Binding-site contacts:
Ligand atom C4 contacts residue ASP125 of chain 1.E at 3.5 Å.
Ligand atom C3 contacts residue TYR78 of chain 1.E at 3.7 Å (hydrophobic).
Ligand atom C1 contacts residue GLY1 of chain 1.E at 3.5 Å.
Ligand atom O1 contacts residue TYR122 of chain 1.E at 3.1 Å.
Ligand atom O6 contacts residue ASP125 of chain 1.E at 2.7 Å (salt-bridge).
Ligand atom O6 contacts residue GLY121 of chain 1.E at 3.8 Å.
Ligand atom C5 contacts residue ASP125 of chain 1.E at 4.0 Å.
Ligand atom O1 contacts residue TYR78 of chain 1.E at 3.9 Å.
Ligand atom C1 contacts residue GLY121 of chain 1.E at 3.9 Å.
Ligand atom O7 contacts residue GLY1 of chain 1.E at 3.6 Å.
Ligand atom C6 contacts residue TYR78 of chain 1.E at 3.7 Å (hydrophobic).
Ligand atom C5 contacts residue TYR122 of chain 1.E at 3.7 Å (hydrophobic).
Ligand atom C4 contacts residue GLY1 of chain 1.E at 3.8 Å.
Ligand atom O7 contacts residue PHE47 of chain 1.E at 3.3 Å.
Ligand atom C1 contacts residue TYR122 of chain 1.E at 3.6 Å (hydrophobic).
Ligand atom O5 contacts residue GLY1 of chain 1.E at 3.7 Å.
Ligand atom C2 contacts residue GLY1 of chain 1.E at 3.6 Å.
Ligand atom O5 contacts residue TYR122 of chain 1.E at 2.7 Å (h-bond).
Ligand atom C8 contacts residue PHE47 of chain 1.E at 3.7 Å (hydrophobic).
Ligand atom O5 contacts residue TYR78 of chain 1.E at 4.1 Å.
Ligand atom O6 contacts residue VAL80 of chain 1.E at 3.8 Å.
Ligand atom C2 contacts residue GLY1 of chain 1.E at 4.0 Å.
Ligand atom O6 contacts residue TYR122 of chain 1.E at 3.1 Å (h-bond).
Ligand atom C1 contacts residue PHE47 of chain 1.E at 4.0 Å (hydrophobic).
Ligand atom C6 contacts residue TRP123 of chain 1.E at 3.7 Å (hydrophobic).
Ligand atom O5 contacts residue GLY121 of chain 1.E at 3.5 Å.
Ligand atom C5 contacts residue TYR78 of chain 1.E at 3.8 Å (hydrophobic).
Ligand atom C2 contacts residue PHE47 of chain 1.E at 4.2 Å (hydrophobic).
Ligand atom O4 contacts residue GLY1 of chain 1.E at 2.8 Å (h-bond).
Ligand atom C3 contacts residue GLY1 of chain 1.E at 3.7 Å.
Ligand atom O4 contacts residue GLY121 of chain 1.E at 3.6 Å.
Ligand atom O3 contacts residue GLY1 of chain 1.E at 2.8 Å (h-bond).
Ligand atom O4 contacts residue ASP125 of chain 1.E at 2.6 Å (salt-bridge).
Ligand atom C1 contacts residue TYR78 of chain 1.E at 4.2 Å (hydrophobic).
Ligand atom C6 contacts residue ASP125 of chain 1.E at 3.4 Å.
Ligand atom C6 contacts residue TYR122 of chain 1.E at 3.6 Å (hydrophobic).
Ligand atom O6 contacts residue TRP123 of chain 1.E at 2.9 Å (h-bond).
Ligand atom C4 contacts residue TYR78 of chain 1.E at 3.7 Å (hydrophobic).
Ligand atom C6 contacts residue VAL80 of chain 1.E at 4.0 Å (hydrophobic).
Ligand atom C7 contacts residue PHE47 of chain 1.E at 3.5 Å (hydrophobic).

Sequence of chain 1.F:
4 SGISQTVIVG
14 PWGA

Sequence of chain 1.E:
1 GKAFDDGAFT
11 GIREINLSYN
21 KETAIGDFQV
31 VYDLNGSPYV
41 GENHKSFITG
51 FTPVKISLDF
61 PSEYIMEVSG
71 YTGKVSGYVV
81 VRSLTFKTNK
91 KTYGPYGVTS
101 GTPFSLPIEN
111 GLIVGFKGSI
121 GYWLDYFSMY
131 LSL

The protein below binds the small molecule below.
Small molecule (SMILES): CC(=O)N[C@@H]1[C@@H](O[C@@H]2O[C@H](CO)[C@H](O)[C@H](O)[C@H]2O)[C@@H](O)[C@@H](CO)O[C@@H]1O